Sequence of chain 1.G:
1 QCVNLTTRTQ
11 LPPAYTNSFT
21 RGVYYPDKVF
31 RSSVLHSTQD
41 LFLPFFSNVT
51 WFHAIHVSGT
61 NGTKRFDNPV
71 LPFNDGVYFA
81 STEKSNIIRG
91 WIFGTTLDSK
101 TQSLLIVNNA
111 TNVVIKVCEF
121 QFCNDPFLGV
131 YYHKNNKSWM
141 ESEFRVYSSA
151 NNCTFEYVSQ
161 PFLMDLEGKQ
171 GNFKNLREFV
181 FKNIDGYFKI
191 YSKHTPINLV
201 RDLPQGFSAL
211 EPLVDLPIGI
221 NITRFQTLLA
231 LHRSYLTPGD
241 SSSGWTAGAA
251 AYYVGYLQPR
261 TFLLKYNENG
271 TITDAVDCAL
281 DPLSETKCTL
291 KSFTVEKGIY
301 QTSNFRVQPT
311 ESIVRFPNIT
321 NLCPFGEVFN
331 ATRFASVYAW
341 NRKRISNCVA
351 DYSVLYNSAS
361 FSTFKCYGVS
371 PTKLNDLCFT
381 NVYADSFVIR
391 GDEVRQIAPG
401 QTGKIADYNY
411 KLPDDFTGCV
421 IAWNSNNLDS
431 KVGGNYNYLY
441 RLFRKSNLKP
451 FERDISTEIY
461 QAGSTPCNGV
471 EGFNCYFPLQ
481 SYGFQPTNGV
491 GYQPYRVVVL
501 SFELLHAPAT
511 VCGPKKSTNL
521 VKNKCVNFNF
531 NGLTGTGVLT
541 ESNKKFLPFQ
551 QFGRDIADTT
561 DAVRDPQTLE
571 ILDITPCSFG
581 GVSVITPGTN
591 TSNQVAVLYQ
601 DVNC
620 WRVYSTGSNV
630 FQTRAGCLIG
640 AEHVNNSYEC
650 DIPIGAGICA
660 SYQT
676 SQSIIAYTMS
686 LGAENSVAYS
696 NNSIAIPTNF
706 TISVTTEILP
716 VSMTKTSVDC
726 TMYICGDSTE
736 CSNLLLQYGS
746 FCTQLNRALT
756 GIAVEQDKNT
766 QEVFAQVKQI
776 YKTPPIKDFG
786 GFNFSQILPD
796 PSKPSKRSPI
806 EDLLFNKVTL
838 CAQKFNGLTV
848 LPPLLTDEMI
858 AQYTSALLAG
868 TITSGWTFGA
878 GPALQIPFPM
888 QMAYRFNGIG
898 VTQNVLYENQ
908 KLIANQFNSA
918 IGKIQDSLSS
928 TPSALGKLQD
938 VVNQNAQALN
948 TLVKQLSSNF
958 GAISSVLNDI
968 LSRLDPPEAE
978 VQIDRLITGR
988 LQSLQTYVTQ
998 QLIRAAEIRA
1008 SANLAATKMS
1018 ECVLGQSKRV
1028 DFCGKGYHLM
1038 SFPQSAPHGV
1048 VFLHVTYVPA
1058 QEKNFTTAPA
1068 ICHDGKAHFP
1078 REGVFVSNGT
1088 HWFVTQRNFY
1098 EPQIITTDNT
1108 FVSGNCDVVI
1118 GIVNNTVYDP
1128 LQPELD

Binding-site contacts:
Ligand atom O5 contacts residue TYR15 of chain 1.G at 4.4 Å.
Ligand atom O5 contacts residue ASN48 of chain 1.G at 2.4 Å (h-bond).
Ligand atom O6 contacts residue TYR15 of chain 1.G at 4.3 Å.
Ligand atom O6 contacts residue ASN48 of chain 1.G at 4.5 Å.
Ligand atom O7 contacts residue PHE46 of chain 1.G at 3.8 Å.
Ligand atom C8 contacts residue ASN48 of chain 1.G at 3.9 Å.
Ligand atom N2 contacts residue ASN48 of chain 1.G at 2.9 Å (h-bond).
Ligand atom C4 contacts residue ASN48 of chain 1.G at 4.2 Å.
Ligand atom C5 contacts residue ASN48 of chain 1.G at 3.6 Å.
Ligand atom C2 contacts residue ASN48 of chain 1.G at 2.5 Å.
Ligand atom C7 contacts residue ASN48 of chain 1.G at 3.6 Å.
Ligand atom O7 contacts residue SER47 of chain 1.G at 4.3 Å.
Ligand atom C1 contacts residue ASN48 of chain 1.G at 1.4 Å.
Ligand atom O7 contacts residue ASN48 of chain 1.G at 4.3 Å.
Ligand atom C3 contacts residue ASN48 of chain 1.G at 3.8 Å.

The protein below binds the small molecule below.
Small molecule (SMILES): CC(=O)N[C@H]1[C@H](O[C@H]2[C@H](O)[C@@H](NC(C)=O)CO[C@@H]2CO)O[C@H](CO)[C@@H](O)[C@@H]1O